Binding-site contacts:
Ligand atom C3 contacts residue ASN93 of chain 1.F at 3.9 Å.
Ligand atom N2 contacts residue ASN93 of chain 1.F at 2.8 Å (h-bond).
Ligand atom C1 contacts residue SER95 of chain 1.F at 4.0 Å.
Ligand atom C8 contacts residue TRP92 of chain 1.F at 3.8 Å (hydrophobic).
Ligand atom O7 contacts residue ASN93 of chain 1.F at 3.2 Å (h-bond).
Ligand atom C5 contacts residue ASN93 of chain 1.F at 3.8 Å.
Ligand atom C7 contacts residue ASN93 of chain 1.F at 3.2 Å.
Ligand atom C8 contacts residue PRO91 of chain 1.F at 4.0 Å (hydrophobic).
Ligand atom O5 contacts residue SER95 of chain 1.F at 4.0 Å.
Ligand atom O5 contacts residue ASN93 of chain 1.F at 2.5 Å (h-bond).
Ligand atom C2 contacts residue ASN93 of chain 1.F at 2.5 Å.
Ligand atom C8 contacts residue ASN93 of chain 1.F at 4.1 Å.
Ligand atom C1 contacts residue ASN93 of chain 1.F at 1.5 Å.
Ligand atom C4 contacts residue ASN93 of chain 1.F at 4.3 Å.

A small-molecule ligand and the protein it binds are described below.
Small molecule (SMILES): CC(=O)N[C@@H]1[C@@H](O)[C@H](O)[C@@H](CO)O[C@H]1O

Sequence of chain 1.F:
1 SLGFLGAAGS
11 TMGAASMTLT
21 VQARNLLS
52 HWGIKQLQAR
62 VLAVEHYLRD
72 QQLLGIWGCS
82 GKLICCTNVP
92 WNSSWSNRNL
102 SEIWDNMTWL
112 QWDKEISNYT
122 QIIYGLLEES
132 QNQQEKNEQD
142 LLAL